Binding-site contacts:
Ligand atom O4P contacts residue GLY174 of chain 1.A at 2.7 Å (h-bond).
Ligand atom P contacts residue SER214 of chain 1.A at 3.7 Å.
Ligand atom P contacts residue LYS14 of chain 1.A at 3.9 Å.
Ligand atom C2 contacts residue ILE173 of chain 1.A at 3.2 Å (hydrophobic).
Ligand atom O2P contacts residue GLY235 of chain 1.A at 3.6 Å.
Ligand atom O3P contacts residue VAL234 of chain 1.A at 3.8 Å.
Ligand atom C1 contacts residue LYS14 of chain 1.A at 2.9 Å.
Ligand atom O2 contacts residue LEU233 of chain 1.A at 2.7 Å.
Ligand atom P contacts residue GLY236 of chain 1.A at 3.8 Å.
Ligand atom O1 contacts residue ASN12 of chain 1.A at 3.5 Å.
Ligand atom P contacts residue GLY174 of chain 1.A at 3.8 Å.
Ligand atom O1P contacts residue LYS14 of chain 1.A at 2.6 Å.
Ligand atom O2P contacts residue GLY236 of chain 1.A at 2.9 Å (h-bond).
Ligand atom O4P contacts residue ALA172 of chain 1.A at 3.6 Å (h-bond).
Ligand atom O2P contacts residue LYS14 of chain 1.A at 3.8 Å.
Ligand atom O2 contacts residue HIS96 of chain 1.A at 2.4 Å.
Ligand atom O1 contacts residue ILE173 of chain 1.A at 2.6 Å.
Ligand atom C1 contacts residue ASN12 of chain 1.A at 3.5 Å.
Ligand atom C2 contacts residue GLU168 of chain 1.A at 3.6 Å.
Ligand atom C1 contacts residue GLU168 of chain 1.A at 3.2 Å.
Ligand atom O1 contacts residue HIS96 of chain 1.A at 2.0 Å.
Ligand atom O2 contacts residue ASN12 of chain 1.A at 3.1 Å.
Ligand atom O2 contacts residue GLU168 of chain 1.A at 2.5 Å (salt-bridge).
Ligand atom O3P contacts residue SER214 of chain 1.A at 3.6 Å (h-bond).
Ligand atom P contacts residue ILE173 of chain 1.A at 3.9 Å.
Ligand atom O3P contacts residue GLY235 of chain 1.A at 2.8 Å (h-bond).
Ligand atom O1P contacts residue ILE173 of chain 1.A at 3.0 Å.
Ligand atom O4P contacts residue ILE173 of chain 1.A at 2.6 Å.
Ligand atom P contacts residue GLY235 of chain 1.A at 3.6 Å.
Ligand atom C2 contacts residue LYS14 of chain 1.A at 3.3 Å.
Ligand atom O4P contacts residue SER214 of chain 1.A at 2.7 Å (h-bond).
Ligand atom C1 contacts residue LEU233 of chain 1.A at 3.8 Å (hydrophobic).
Ligand atom C1 contacts residue HIS96 of chain 1.A at 2.5 Å.
Ligand atom O1 contacts residue LYS14 of chain 1.A at 1.9 Å.
Ligand atom C1 contacts residue ILE173 of chain 1.A at 3.3 Å (hydrophobic).
Ligand atom O2P contacts residue GLY174 of chain 1.A at 3.8 Å.
Ligand atom O4P contacts residue GLY213 of chain 1.A at 3.5 Å.
Ligand atom O3P contacts residue GLY236 of chain 1.A at 3.6 Å.
Ligand atom C2 contacts residue GLY235 of chain 1.A at 3.6 Å.
Ligand atom O1P contacts residue GLY235 of chain 1.A at 3.4 Å.

This small molecule binds to this protein.
Small molecule (SMILES): O=C(O)COP(=O)(O)O

Sequence of chain 1.A:
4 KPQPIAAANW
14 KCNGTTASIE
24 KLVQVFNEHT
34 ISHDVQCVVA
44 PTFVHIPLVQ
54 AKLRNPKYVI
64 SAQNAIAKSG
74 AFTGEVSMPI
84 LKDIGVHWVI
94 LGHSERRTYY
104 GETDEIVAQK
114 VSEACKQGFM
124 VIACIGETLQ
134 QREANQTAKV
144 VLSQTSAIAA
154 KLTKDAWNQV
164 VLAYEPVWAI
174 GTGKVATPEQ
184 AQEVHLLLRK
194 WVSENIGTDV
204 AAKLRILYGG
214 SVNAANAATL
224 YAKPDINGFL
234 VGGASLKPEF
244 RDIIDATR